Sequence of chain 1.D:
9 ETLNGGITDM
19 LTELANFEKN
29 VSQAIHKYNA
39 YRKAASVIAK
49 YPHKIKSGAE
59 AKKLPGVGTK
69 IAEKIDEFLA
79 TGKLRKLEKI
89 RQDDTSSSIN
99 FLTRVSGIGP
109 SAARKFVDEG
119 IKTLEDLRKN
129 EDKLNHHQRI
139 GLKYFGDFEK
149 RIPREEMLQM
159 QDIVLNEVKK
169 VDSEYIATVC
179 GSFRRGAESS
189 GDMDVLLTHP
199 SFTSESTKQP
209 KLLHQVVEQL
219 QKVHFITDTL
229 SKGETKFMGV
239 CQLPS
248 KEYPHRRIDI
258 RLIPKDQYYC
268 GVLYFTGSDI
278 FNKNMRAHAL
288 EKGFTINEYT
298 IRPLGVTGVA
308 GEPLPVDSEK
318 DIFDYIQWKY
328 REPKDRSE

A small-molecule ligand and the protein it binds are described below.
Small molecule (SMILES): O=P(O)(O)OC[C@@H](O)[C@H](CCO)OP(=O)(O)O

Binding-site contacts:
Ligand atom O32 contacts residue DG1 of chain 1.C at 2.4 Å (h-bond).
Ligand atom C3' contacts residue TYR39 of chain 1.D at 3.2 Å (hydrophobic).
Ligand atom OPP contacts residue TYR39 of chain 1.D at 4.4 Å.
Ligand atom C1' contacts residue LYS72 of chain 1.D at 3.7 Å.
Ligand atom P2 contacts residue LYS35 of chain 1.D at 4.1 Å.
Ligand atom C1' contacts residue DG1 of chain 1.C at 3.5 Å.
Ligand atom O4' contacts residue LYS68 of chain 1.D at 2.7 Å (salt-bridge).
Ligand atom C1' contacts residue LYS68 of chain 1.D at 4.3 Å.
Ligand atom OPP contacts residue LYS72 of chain 1.D at 4.3 Å.
Ligand atom C4' contacts residue LYS68 of chain 1.D at 3.9 Å.
Ligand atom O32 contacts residue LYS35 of chain 1.D at 4.1 Å.
Ligand atom P2 contacts residue DG1 of chain 1.C at 1.5 Å.
Ligand atom O22 contacts residue TYR39 of chain 1.D at 4.3 Å.
Ligand atom O22 contacts residue GLU26 of chain 1.D at 4.4 Å.
Ligand atom O22 contacts residue DG1 of chain 1.C at 2.5 Å (h-bond).
Ligand atom C3' contacts residue DG1 of chain 1.C at 4.3 Å.
Ligand atom O22 contacts residue LYS35 of chain 1.D at 3.1 Å (salt-bridge).
Ligand atom C3' contacts residue LYS72 of chain 1.D at 1.4 Å.
Ligand atom C2' contacts residue LYS68 of chain 1.D at 4.0 Å.
Ligand atom C2' contacts residue TYR39 of chain 1.D at 4.5 Å (hydrophobic).
Ligand atom C4' contacts residue DG1 of chain 1.C at 4.4 Å.
Ligand atom OPP contacts residue LYS68 of chain 1.D at 3.6 Å.
Ligand atom C3' contacts residue LYS68 of chain 1.D at 4.3 Å.
Ligand atom C2' contacts residue LYS72 of chain 1.D at 2.4 Å.
Ligand atom OPP contacts residue DG1 of chain 1.C at 2.3 Å (h-bond).